A protein and the small-molecule ligand that binds it are described below.
Small molecule (SMILES): Nc1ncnc2c1ncn2[C@@H]1O[C@H](COP(=O)(O)OP(=O)(O)OP(O)(O)=S)[C@@H](O)[C@H]1O

Sequence of chain 1.B:
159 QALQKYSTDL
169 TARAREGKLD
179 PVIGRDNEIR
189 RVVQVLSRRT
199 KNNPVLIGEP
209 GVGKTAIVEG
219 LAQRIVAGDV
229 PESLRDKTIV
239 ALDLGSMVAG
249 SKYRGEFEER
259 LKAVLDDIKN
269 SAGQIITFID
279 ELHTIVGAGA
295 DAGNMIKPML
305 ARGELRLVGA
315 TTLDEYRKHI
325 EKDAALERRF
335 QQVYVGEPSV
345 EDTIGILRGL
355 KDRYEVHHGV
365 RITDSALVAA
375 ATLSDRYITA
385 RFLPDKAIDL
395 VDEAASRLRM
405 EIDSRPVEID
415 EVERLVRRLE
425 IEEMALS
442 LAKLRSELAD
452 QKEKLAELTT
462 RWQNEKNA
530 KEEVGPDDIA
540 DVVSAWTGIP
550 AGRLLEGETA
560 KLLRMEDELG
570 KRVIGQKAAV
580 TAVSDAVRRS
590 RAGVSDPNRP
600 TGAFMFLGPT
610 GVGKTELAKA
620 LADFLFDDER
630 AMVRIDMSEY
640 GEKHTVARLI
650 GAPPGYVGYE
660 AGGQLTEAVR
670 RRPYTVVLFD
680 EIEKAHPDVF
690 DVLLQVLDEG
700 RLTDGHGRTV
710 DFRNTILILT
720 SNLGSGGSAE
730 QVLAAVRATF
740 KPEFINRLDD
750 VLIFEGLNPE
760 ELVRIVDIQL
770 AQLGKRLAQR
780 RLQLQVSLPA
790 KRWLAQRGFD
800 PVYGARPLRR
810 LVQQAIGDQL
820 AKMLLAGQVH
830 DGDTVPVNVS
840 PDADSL

Sequence of chain 1.C:
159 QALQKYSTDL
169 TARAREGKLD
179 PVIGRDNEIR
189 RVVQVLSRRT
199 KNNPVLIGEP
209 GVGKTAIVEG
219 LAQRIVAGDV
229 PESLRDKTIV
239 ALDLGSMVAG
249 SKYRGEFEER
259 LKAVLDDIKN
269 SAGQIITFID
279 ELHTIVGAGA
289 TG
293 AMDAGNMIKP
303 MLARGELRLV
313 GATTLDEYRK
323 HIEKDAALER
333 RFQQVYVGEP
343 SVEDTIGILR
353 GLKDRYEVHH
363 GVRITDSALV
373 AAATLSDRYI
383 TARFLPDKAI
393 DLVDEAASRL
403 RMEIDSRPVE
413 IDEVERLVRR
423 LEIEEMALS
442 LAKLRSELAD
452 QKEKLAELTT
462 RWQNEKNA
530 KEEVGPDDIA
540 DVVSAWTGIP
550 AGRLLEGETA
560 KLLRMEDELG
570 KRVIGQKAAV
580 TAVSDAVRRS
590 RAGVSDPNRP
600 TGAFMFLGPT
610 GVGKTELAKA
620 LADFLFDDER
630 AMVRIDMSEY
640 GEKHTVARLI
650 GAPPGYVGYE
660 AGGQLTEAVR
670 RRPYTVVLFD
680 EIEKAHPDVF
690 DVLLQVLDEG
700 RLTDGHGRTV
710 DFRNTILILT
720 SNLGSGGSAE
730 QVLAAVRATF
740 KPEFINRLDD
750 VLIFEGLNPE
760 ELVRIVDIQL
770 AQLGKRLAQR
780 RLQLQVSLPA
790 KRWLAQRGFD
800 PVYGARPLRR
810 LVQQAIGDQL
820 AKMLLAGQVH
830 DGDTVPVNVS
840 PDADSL

Binding-site contacts:
Ligand atom S1G contacts residue ARG805 of chain 1.B at 3.1 Å (salt-bridge).
Ligand atom O3G contacts residue LYS613 of chain 1.B at 3.9 Å.
Ligand atom PB contacts residue ARG805 of chain 1.B at 3.9 Å.
Ligand atom O2A contacts residue GLY612 of chain 1.B at 3.3 Å.
Ligand atom S1G contacts residue ARG746 of chain 1.C at 3.0 Å (salt-bridge).
Ligand atom C5' contacts residue ARG805 of chain 1.B at 3.6 Å.
Ligand atom O2A contacts residue THR614 of chain 1.B at 3.6 Å (h-bond).
Ligand atom O3B contacts residue ARG805 of chain 1.B at 4.0 Å.
Ligand atom PB contacts residue LYS613 of chain 1.B at 3.8 Å.
Ligand atom C5 contacts residue VAL611 of chain 1.B at 3.6 Å (hydrophobic).
Ligand atom C8 contacts residue VAL611 of chain 1.B at 3.9 Å (hydrophobic).
Ligand atom O3G contacts residue ASN721 of chain 1.B at 2.7 Å (h-bond).
Ligand atom N7 contacts residue GLY612 of chain 1.B at 3.8 Å.
Ligand atom O3A contacts residue ARG805 of chain 1.B at 2.7 Å (salt-bridge).
Ligand atom O2A contacts residue LYS613 of chain 1.B at 3.6 Å (salt-bridge).
Ligand atom O3B contacts residue GLY610 of chain 1.B at 3.4 Å (h-bond).
Ligand atom O2B contacts residue GLY612 of chain 1.B at 2.7 Å (h-bond).
Ligand atom C2' contacts residue GLU615 of chain 1.B at 3.8 Å.
Ligand atom O2B contacts residue LYS613 of chain 1.B at 3.0 Å (salt-bridge).
Ligand atom C4' contacts residue ARG808 of chain 1.B at 3.6 Å.
Ligand atom C2 contacts residue ARG571 of chain 1.B at 3.4 Å.
Ligand atom N7 contacts residue VAL611 of chain 1.B at 2.9 Å (h-bond).
Ligand atom O2A contacts residue GLU615 of chain 1.B at 3.6 Å.
Ligand atom PA contacts residue ARG805 of chain 1.B at 3.6 Å.
Ligand atom O2B contacts residue VAL611 of chain 1.B at 3.2 Å (h-bond).
Ligand atom O3' contacts residue ARG808 of chain 1.B at 3.1 Å.
Ligand atom O2' contacts residue GLU615 of chain 1.B at 3.4 Å (salt-bridge).
Ligand atom O5' contacts residue ARG805 of chain 1.B at 3.8 Å.
Ligand atom O2G contacts residue THR614 of chain 1.B at 3.5 Å (h-bond).
Ligand atom C6 contacts residue VAL611 of chain 1.B at 3.8 Å (hydrophobic).
Ligand atom O1B contacts residue LYS613 of chain 1.B at 3.5 Å.
Ligand atom N1 contacts residue VAL572 of chain 1.B at 3.9 Å.
Ligand atom O3B contacts residue LYS613 of chain 1.B at 3.9 Å.
Ligand atom N6 contacts residue ILE573 of chain 1.B at 3.0 Å (h-bond).
Ligand atom O1A contacts residue ARG805 of chain 1.B at 3.8 Å.
Ligand atom C6 contacts residue ILE573 of chain 1.B at 3.9 Å (hydrophobic).
Ligand atom O1B contacts residue THR614 of chain 1.B at 2.8 Å (h-bond).
Ligand atom C3' contacts residue ARG808 of chain 1.B at 3.9 Å.
Ligand atom N6 contacts residue VAL611 of chain 1.B at 3.3 Å (h-bond).
Ligand atom N1 contacts residue ILE573 of chain 1.B at 3.2 Å (h-bond).